This small molecule binds to this protein.
Small molecule (SMILES): CC(=O)N[C@@H]1[C@@H](O)[C@H](O)[C@@H](CO)O[C@H]1O

Binding-site contacts:
Ligand atom C1 contacts residue THR1314 of chain 1.A at 4.4 Å.
Ligand atom O7 contacts residue PHE1341 of chain 1.A at 3.3 Å.
Ligand atom C5 contacts residue THR1314 of chain 1.A at 4.3 Å.
Ligand atom C8 contacts residue PRO1322 of chain 1.A at 4.3 Å (hydrophobic).
Ligand atom C1 contacts residue ASN1312 of chain 1.A at 1.4 Å.
Ligand atom C7 contacts residue PHE1341 of chain 1.A at 3.9 Å (hydrophobic).
Ligand atom C5 contacts residue ASN1312 of chain 1.A at 3.7 Å.
Ligand atom C3 contacts residue ASN1312 of chain 1.A at 3.7 Å.
Ligand atom N2 contacts residue ASN1312 of chain 1.A at 2.6 Å (h-bond).
Ligand atom C4 contacts residue ASN1312 of chain 1.A at 4.2 Å.
Ligand atom O5 contacts residue ASN1312 of chain 1.A at 2.5 Å (h-bond).
Ligand atom O5 contacts residue THR1314 of chain 1.A at 3.5 Å.
Ligand atom O6 contacts residue THR1314 of chain 1.A at 3.3 Å.
Ligand atom C2 contacts residue ASN1312 of chain 1.A at 2.5 Å.
Ligand atom C7 contacts residue ASN1312 of chain 1.A at 3.9 Å.
Ligand atom N2 contacts residue PHE1341 of chain 1.A at 4.1 Å.
Ligand atom C6 contacts residue THR1314 of chain 1.A at 4.2 Å.

Sequence of chain 1.A:
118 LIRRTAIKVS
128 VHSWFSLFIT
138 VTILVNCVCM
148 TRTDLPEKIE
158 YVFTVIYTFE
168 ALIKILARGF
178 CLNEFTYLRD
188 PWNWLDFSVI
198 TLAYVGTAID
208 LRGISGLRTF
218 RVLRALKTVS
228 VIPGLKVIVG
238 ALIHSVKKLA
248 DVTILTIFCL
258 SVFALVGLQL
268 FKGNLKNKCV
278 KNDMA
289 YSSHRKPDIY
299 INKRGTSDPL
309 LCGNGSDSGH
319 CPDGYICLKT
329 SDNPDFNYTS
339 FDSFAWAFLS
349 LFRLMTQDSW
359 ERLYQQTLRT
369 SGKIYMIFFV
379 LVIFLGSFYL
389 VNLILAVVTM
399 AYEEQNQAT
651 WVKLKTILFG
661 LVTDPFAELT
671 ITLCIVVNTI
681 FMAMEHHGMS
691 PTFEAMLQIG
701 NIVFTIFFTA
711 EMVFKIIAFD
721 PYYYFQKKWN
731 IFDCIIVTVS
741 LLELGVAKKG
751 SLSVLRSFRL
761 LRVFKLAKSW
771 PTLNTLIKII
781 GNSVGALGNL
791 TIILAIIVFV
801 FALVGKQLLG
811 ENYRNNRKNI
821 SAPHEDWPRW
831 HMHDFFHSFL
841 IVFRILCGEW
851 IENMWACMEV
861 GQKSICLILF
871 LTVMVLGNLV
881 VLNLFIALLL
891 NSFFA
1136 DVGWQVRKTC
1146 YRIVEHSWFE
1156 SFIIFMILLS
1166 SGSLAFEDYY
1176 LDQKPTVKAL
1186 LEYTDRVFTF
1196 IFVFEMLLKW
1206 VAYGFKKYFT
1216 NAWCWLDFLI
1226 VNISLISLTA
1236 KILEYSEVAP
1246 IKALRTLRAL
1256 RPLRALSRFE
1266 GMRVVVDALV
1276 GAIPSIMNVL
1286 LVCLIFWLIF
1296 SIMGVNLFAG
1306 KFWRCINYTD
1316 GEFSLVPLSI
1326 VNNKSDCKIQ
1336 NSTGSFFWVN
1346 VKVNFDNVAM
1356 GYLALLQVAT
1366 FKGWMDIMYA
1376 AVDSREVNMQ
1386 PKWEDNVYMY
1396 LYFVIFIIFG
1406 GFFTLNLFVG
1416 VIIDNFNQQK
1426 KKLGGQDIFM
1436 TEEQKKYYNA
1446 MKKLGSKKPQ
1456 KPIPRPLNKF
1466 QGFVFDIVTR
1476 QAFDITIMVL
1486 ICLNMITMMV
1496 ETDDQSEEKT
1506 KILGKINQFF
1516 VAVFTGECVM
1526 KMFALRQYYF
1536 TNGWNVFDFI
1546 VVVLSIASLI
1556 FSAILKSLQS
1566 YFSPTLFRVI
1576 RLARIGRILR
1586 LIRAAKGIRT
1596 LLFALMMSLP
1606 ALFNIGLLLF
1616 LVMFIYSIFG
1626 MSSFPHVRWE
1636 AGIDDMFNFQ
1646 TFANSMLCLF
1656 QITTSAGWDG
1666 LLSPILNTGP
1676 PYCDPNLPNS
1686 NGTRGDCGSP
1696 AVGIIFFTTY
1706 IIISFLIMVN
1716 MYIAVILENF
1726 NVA